Sequence of chain 1.A:
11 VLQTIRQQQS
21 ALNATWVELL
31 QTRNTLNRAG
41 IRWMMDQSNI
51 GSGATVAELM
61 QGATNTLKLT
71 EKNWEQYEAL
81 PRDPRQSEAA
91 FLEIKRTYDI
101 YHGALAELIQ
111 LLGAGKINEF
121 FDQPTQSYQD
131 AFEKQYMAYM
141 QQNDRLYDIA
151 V

Binding-site contacts:
Ligand atom N contacts residue ASP122 of chain 1.A at 4.5 Å.
Ligand atom CA contacts residue PHE121 of chain 1.A at 4.3 Å (hydrophobic).
Ligand atom C contacts residue ARG33 of chain 1.A at 3.6 Å.
Ligand atom N contacts residue THR125 of chain 1.A at 3.2 Å (h-bond).
Ligand atom O contacts residue ASN37 of chain 1.A at 3.2 Å (h-bond).
Ligand atom CA contacts residue PHE120 of chain 1.A at 3.6 Å (hydrophobic).
Ligand atom CB contacts residue PHE120 of chain 1.A at 3.4 Å (hydrophobic).
Ligand atom OXT contacts residue THR125 of chain 1.A at 3.6 Å.
Ligand atom OG contacts residue ARG38 of chain 1.B at 4.0 Å.
Ligand atom C contacts residue ARG38 of chain 1.B at 4.0 Å.
Ligand atom C contacts residue ASN37 of chain 1.A at 4.1 Å.
Ligand atom O contacts residue THR125 of chain 1.A at 3.7 Å.
Ligand atom OXT contacts residue ARG38 of chain 1.B at 3.1 Å (salt-bridge).
Ligand atom CA contacts residue ASN37 of chain 1.A at 4.4 Å.
Ligand atom CA contacts residue GLN123 of chain 1.A at 4.0 Å.
Ligand atom CA contacts residue THR125 of chain 1.A at 3.1 Å.
Ligand atom N contacts residue PHE121 of chain 1.A at 3.1 Å (h-bond).
Ligand atom C contacts residue THR125 of chain 1.A at 3.2 Å.
Ligand atom OXT contacts residue ARG33 of chain 1.A at 2.9 Å (salt-bridge).
Ligand atom OXT contacts residue GLN126 of chain 1.A at 4.5 Å.
Ligand atom O contacts residue ARG38 of chain 1.B at 4.2 Å.
Ligand atom O contacts residue LEU108 of chain 1.A at 4.4 Å.
Ligand atom CB contacts residue PHE121 of chain 1.A at 4.1 Å (hydrophobic).
Ligand atom OG contacts residue PHE121 of chain 1.A at 3.8 Å.
Ligand atom CB contacts residue ASN37 of chain 1.A at 3.3 Å.
Ligand atom OG contacts residue PHE120 of chain 1.A at 3.8 Å.
Ligand atom CA contacts residue LEU108 of chain 1.A at 4.0 Å (hydrophobic).
Ligand atom OXT contacts residue GLN123 of chain 1.A at 4.2 Å.
Ligand atom O contacts residue ARG33 of chain 1.A at 2.8 Å (salt-bridge).
Ligand atom CB contacts residue LEU108 of chain 1.A at 4.3 Å (hydrophobic).
Ligand atom OG contacts residue ASN37 of chain 1.A at 2.5 Å (h-bond).
Ligand atom N contacts residue PHE120 of chain 1.A at 3.1 Å (h-bond).
Ligand atom N contacts residue GLN123 of chain 1.A at 2.9 Å (h-bond).

This protein binds this small molecule.
Small molecule (SMILES): N[C@@H](CO)C(=O)O

Sequence of chain 1.B:
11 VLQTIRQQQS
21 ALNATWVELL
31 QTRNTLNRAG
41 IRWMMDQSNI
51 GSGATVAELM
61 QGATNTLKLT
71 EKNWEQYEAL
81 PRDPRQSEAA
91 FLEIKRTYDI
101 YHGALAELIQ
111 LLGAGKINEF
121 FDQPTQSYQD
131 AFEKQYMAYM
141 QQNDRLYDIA